Binding-site contacts:
Ligand atom N contacts residue LYS1 of chain 1.H at 2.8 Å (salt-bridge).
Ligand atom CG2 contacts residue LYS1 of chain 1.H at 4.3 Å.
Ligand atom CG1 contacts residue VAL139 of chain 1.A at 4.4 Å (hydrophobic).
Ligand atom CA contacts residue HIS142 of chain 1.A at 4.0 Å.
Ligand atom O contacts residue HIS231 of chain 1.A at 3.5 Å.
Ligand atom C contacts residue HIS231 of chain 1.A at 4.0 Å.
Ligand atom CG1 contacts residue ASN112 of chain 1.A at 3.7 Å.
Ligand atom CG2 contacts residue GLU143 of chain 1.A at 4.2 Å.
Ligand atom CG2 contacts residue ARG203 of chain 1.A at 3.8 Å.
Ligand atom O contacts residue GLU166 of chain 1.A at 4.1 Å.
Ligand atom N contacts residue ASN112 of chain 1.A at 3.0 Å (h-bond).
Ligand atom CB contacts residue LYS1 of chain 1.H at 3.5 Å.
Ligand atom C contacts residue LYS1 of chain 1.H at 1.3 Å.
Ligand atom CG2 contacts residue VAL139 of chain 1.A at 4.4 Å (hydrophobic).
Ligand atom CG2 contacts residue LEU202 of chain 1.A at 4.4 Å (hydrophobic).
Ligand atom CA contacts residue ALA113 of chain 1.A at 4.0 Å (hydrophobic).
Ligand atom O contacts residue HIS142 of chain 1.A at 4.3 Å.
Ligand atom CB contacts residue VAL139 of chain 1.A at 4.3 Å (hydrophobic).
Ligand atom O contacts residue LYS1 of chain 1.H at 2.2 Å (salt-bridge).
Ligand atom CB contacts residue ALA113 of chain 1.A at 4.5 Å (hydrophobic).
Ligand atom CG2 contacts residue HIS142 of chain 1.A at 4.2 Å.
Ligand atom CG1 contacts residue LEU202 of chain 1.A at 3.9 Å (hydrophobic).
Ligand atom CB contacts residue ASN112 of chain 1.A at 4.3 Å.
Ligand atom CG1 contacts residue LYS1 of chain 1.H at 3.4 Å.
Ligand atom C contacts residue ASN112 of chain 1.A at 4.1 Å.
Ligand atom CG1 contacts residue LEU133 of chain 1.A at 3.9 Å (hydrophobic).
Ligand atom CB contacts residue GLU143 of chain 1.A at 3.2 Å.
Ligand atom N contacts residue GLU143 of chain 1.A at 2.8 Å (salt-bridge).
Ligand atom CG1 contacts residue GLU143 of chain 1.A at 4.2 Å.
Ligand atom CG2 contacts residue ILE188 of chain 1.A at 4.2 Å (hydrophobic).
Ligand atom N contacts residue ALA113 of chain 1.A at 2.6 Å (h-bond).
Ligand atom CA contacts residue GLU143 of chain 1.A at 3.3 Å.
Ligand atom CA contacts residue ASN112 of chain 1.A at 3.9 Å.
Ligand atom C contacts residue ARG203 of chain 1.A at 3.8 Å.
Ligand atom CA contacts residue LYS1 of chain 1.H at 2.5 Å.
Ligand atom O contacts residue ARG203 of chain 1.A at 2.7 Å (salt-bridge).

Sequence of chain 1.A:
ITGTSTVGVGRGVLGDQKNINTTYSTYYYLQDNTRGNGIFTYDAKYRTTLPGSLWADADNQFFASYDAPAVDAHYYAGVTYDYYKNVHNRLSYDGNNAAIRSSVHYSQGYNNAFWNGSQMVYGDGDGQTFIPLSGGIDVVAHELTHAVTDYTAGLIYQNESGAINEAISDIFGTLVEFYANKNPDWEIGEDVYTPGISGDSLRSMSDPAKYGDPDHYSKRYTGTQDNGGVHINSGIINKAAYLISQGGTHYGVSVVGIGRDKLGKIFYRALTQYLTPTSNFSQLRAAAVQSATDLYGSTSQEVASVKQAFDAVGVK

A protein and the small-molecule ligand that binds it are described below.
Small molecule (SMILES): CC(C)[C@H](N)C(=O)O